Sequence of chain 1.B:
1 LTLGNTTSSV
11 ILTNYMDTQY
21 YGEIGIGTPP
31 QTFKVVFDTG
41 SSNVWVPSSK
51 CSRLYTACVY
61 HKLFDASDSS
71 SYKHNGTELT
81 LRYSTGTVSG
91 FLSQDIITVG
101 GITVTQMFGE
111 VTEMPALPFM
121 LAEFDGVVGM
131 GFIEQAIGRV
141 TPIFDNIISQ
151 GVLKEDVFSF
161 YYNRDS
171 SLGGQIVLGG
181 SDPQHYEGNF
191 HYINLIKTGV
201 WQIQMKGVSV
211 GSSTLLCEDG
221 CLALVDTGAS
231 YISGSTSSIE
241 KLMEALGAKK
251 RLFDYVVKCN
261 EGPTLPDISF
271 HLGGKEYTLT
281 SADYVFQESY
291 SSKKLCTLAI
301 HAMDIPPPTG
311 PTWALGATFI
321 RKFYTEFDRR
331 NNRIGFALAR

This small molecule binds to this protein.
Small molecule (SMILES): O=C(C1=C(c2ccc(CCCOc3c(F)ccc(F)c3Cl)cc2)C[C@H]2CNC[C@@H]1N2)N(Cc1cccc(Cl)c1Cl)C1CC1

Binding-site contacts:
Ligand atom C21 contacts residue ASP38 of chain 1.B at 3.4 Å.
Ligand atom CA contacts residue ASP226 of chain 1.B at 2.9 Å.
Ligand atom C10 contacts residue TRP45 of chain 1.B at 3.5 Å (hydrophobic).
Ligand atom NB contacts residue ASP226 of chain 1.B at 2.8 Å (salt-bridge).
Ligand atom C9 contacts residue PHE124 of chain 1.B at 3.6 Å (hydrophobic).
Ligand atom C30 contacts residue GLY228 of chain 1.B at 3.6 Å.
Ligand atom O25 contacts residue TYR83 of chain 1.B at 3.5 Å (h-bond).
Ligand atom C9 contacts residue PHE119 of chain 1.B at 3.7 Å (hydrophobic).
Ligand atom NB contacts residue ASP38 of chain 1.B at 2.9 Å (salt-bridge).
Ligand atom C2 contacts residue MET114 of chain 1.B at 3.6 Å (hydrophobic).
Ligand atom F2 contacts residue ASP125 of chain 1.B at 3.1 Å.
Ligand atom CLR3 contacts residue PRO118 of chain 1.B at 3.6 Å.
Ligand atom F1 contacts residue PHE124 of chain 1.B at 3.1 Å.
Ligand atom C30 contacts residue ASP38 of chain 1.B at 3.3 Å.
Ligand atom C8 contacts residue PHE119 of chain 1.B at 3.5 Å (hydrophobic).
Ligand atom CLR3 contacts residue PHE119 of chain 1.B at 3.5 Å.
Ligand atom C8 contacts residue MET114 of chain 1.B at 3.6 Å (hydrophobic).
Ligand atom C4 contacts residue ASP125 of chain 1.B at 3.0 Å.
Ligand atom C37 contacts residue DMS1 of chain 1.F at 3.1 Å.
Ligand atom C34 contacts residue DMS1 of chain 1.F at 3.5 Å.
Ligand atom F1 contacts residue PHE119 of chain 1.B at 3.7 Å.
Ligand atom F2 contacts residue PRO47 of chain 1.B at 3.6 Å.
Ligand atom C contacts residue ASP226 of chain 1.B at 3.1 Å.
Ligand atom CLA contacts residue ALA122 of chain 1.B at 3.6 Å.
Ligand atom CL11 contacts residue VAL111 of chain 1.B at 3.6 Å.
Ligand atom F1 contacts residue VAL127 of chain 1.B at 3.3 Å.
Ligand atom C33 contacts residue PHE124 of chain 1.B at 3.6 Å (hydrophobic).
Ligand atom CL11 contacts residue MET114 of chain 1.B at 3.5 Å.
Ligand atom C contacts residue GLY228 of chain 1.B at 3.5 Å.
Ligand atom C6 contacts residue PHE119 of chain 1.B at 3.5 Å (hydrophobic).
Ligand atom C7 contacts residue PHE124 of chain 1.B at 3.3 Å (hydrophobic).
Ligand atom F2 contacts residue HIS61 of chain 1.B at 3.6 Å.
Ligand atom C9 contacts residue ALA122 of chain 1.B at 3.5 Å (hydrophobic).
Ligand atom C34 contacts residue GLY228 of chain 1.B at 3.6 Å.
Ligand atom CL11 contacts residue ASP125 of chain 1.B at 3.4 Å.
Ligand atom C2 contacts residue ASP125 of chain 1.B at 3.0 Å.
Ligand atom CA contacts residue ASP38 of chain 1.B at 3.4 Å.
Ligand atom CA contacts residue GLY40 of chain 1.B at 3.3 Å.
Ligand atom CLA contacts residue GLN19 of chain 1.B at 3.6 Å.
Ligand atom C37 contacts residue SER230 of chain 1.B at 3.6 Å.